Sequence of chain 1.V:
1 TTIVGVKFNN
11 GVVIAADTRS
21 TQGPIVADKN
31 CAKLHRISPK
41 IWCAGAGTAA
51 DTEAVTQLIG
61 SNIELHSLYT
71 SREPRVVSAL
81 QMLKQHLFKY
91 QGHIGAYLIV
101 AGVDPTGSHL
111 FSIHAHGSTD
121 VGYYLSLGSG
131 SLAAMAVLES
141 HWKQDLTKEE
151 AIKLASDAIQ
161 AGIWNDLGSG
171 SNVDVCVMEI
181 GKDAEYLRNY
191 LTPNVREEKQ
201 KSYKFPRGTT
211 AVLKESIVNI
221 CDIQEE

Binding-site contacts:
Ligand atom C42 contacts residue THR1 of chain 1.BA at 2.3 Å.
Ligand atom O21 contacts residue THR21 of chain 1.BA at 3.7 Å.
Ligand atom C46 contacts residue THR20 of chain 1.BA at 3.6 Å.
Ligand atom O40 contacts residue THR20 of chain 1.BA at 3.4 Å.
Ligand atom N4 contacts residue THR22 of chain 1.BA at 3.8 Å.
Ligand atom C28 contacts residue THR21 of chain 1.BA at 3.8 Å.
Ligand atom C51 contacts residue THR1 of chain 1.BA at 1.5 Å.
Ligand atom N41 contacts residue GLY47 of chain 1.BA at 3.0 Å (h-bond).
Ligand atom C45 contacts residue ARG45 of chain 1.BA at 3.6 Å.
Ligand atom C27 contacts residue THR22 of chain 1.BA at 2.8 Å.
Ligand atom C31 contacts residue GLY47 of chain 1.BA at 3.4 Å.
Ligand atom C58 contacts residue SER168 of chain 1.BA at 3.2 Å.
Ligand atom C26 contacts residue HIS114 of chain 1.V at 3.7 Å.
Ligand atom O29 contacts residue ALA49 of chain 1.BA at 3.2 Å (h-bond).
Ligand atom C43 contacts residue GLY47 of chain 1.BA at 3.4 Å.
Ligand atom C43 contacts residue THR1 of chain 1.BA at 2.7 Å.
Ligand atom O48 contacts residue THR1 of chain 1.BA at 2.3 Å (h-bond).
Ligand atom C47 contacts residue THR1 of chain 1.BA at 1.4 Å.
Ligand atom O60 contacts residue THR1 of chain 1.BA at 3.1 Å (h-bond).
Ligand atom C34 contacts residue GLY47 of chain 1.BA at 3.5 Å.
Ligand atom C23 contacts residue THR21 of chain 1.BA at 3.4 Å.
Ligand atom C58 contacts residue THR1 of chain 1.BA at 2.5 Å.
Ligand atom C26 contacts residue SER118 of chain 1.V at 3.4 Å.
Ligand atom C59 contacts residue THR1 of chain 1.BA at 2.5 Å.
Ligand atom C13 contacts residue HIS116 of chain 1.V at 3.6 Å.
Ligand atom O48 contacts residue GLY47 of chain 1.BA at 3.0 Å (h-bond).
Ligand atom O60 contacts residue SER129 of chain 1.BA at 3.8 Å.
Ligand atom C39 contacts residue GLY47 of chain 1.BA at 3.6 Å.
Ligand atom O40 contacts residue THR21 of chain 1.BA at 3.2 Å (h-bond).
Ligand atom C34 contacts residue SER48 of chain 1.BA at 3.8 Å.
Ligand atom C27 contacts residue ALA27 of chain 1.BA at 3.8 Å (hydrophobic).
Ligand atom O48 contacts residue SER46 of chain 1.BA at 3.5 Å.
Ligand atom C26 contacts residue ASP120 of chain 1.V at 3.8 Å.
Ligand atom C58 contacts residue THR21 of chain 1.BA at 3.8 Å.
Ligand atom C3 contacts residue THR22 of chain 1.BA at 3.8 Å.
Ligand atom C59 contacts residue SER129 of chain 1.BA at 3.6 Å.
Ligand atom N41 contacts residue THR1 of chain 1.BA at 3.6 Å.
Ligand atom C24 contacts residue THR20 of chain 1.BA at 3.7 Å.
Ligand atom N30 contacts residue THR21 of chain 1.BA at 3.1 Å (h-bond).
Ligand atom C44 contacts residue THR1 of chain 1.BA at 3.5 Å.

Sequence of chain 1.BA:
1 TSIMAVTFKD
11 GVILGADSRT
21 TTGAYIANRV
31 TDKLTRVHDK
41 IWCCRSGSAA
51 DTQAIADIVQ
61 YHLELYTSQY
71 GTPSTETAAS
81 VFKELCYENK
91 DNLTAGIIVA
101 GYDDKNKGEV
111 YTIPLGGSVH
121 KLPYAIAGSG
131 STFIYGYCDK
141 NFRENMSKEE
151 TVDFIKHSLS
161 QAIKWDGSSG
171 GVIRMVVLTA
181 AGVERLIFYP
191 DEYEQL

The small molecule below binds the protein below.
Small molecule (SMILES): CC(C)C[C@H](NC(=O)[C@H](CCc1ccccc1)NC(=O)CN1CCOCC1)C(=O)N[C@@H](Cc1ccccc1)C(=O)N[C@@H](CC(C)C)[C@@H](O)[C@H](C)CO